Binding-site contacts:
Ligand atom C9 contacts residue ARG160 of chain 1.A at 1.1 Å.
Ligand atom C6 contacts residue FE21 of chain 1.B at 2.6 Å.
Ligand atom N2 contacts residue ARG160 of chain 1.A at 2.4 Å (salt-bridge).
Ligand atom O2 contacts residue AKG1 of chain 1.C at 1.6 Å.
Ligand atom C1 contacts residue FE21 of chain 1.B at 2.5 Å.
Ligand atom S1 contacts residue AKG1 of chain 1.C at 0.7 Å (h-bond).
Ligand atom N1 contacts residue AKG1 of chain 1.C at 2.2 Å (h-bond).
Ligand atom O1 contacts residue AKG1 of chain 1.C at 1.1 Å.
Ligand atom C4 contacts residue ARG160 of chain 1.A at 1.9 Å.
Ligand atom N3 contacts residue AKG1 of chain 1.C at 1.4 Å (h-bond).
Ligand atom C15 contacts residue ARG162 of chain 1.A at 2.6 Å.
Ligand atom O3 contacts residue ARG162 of chain 1.A at 1.8 Å (salt-bridge).
Ligand atom C3 contacts residue ARG160 of chain 1.A at 2.7 Å.
Ligand atom O3 contacts residue ARG160 of chain 1.A at 2.8 Å (salt-bridge).
Ligand atom C7 contacts residue LEU158 of chain 1.A at 2.9 Å (hydrophobic).
Ligand atom C4 contacts residue PHE264 of chain 1.A at 3.1 Å (hydrophobic).
Ligand atom C16 contacts residue ILE192 of chain 1.A at 2.9 Å (hydrophobic).
Ligand atom C12 contacts residue AKG1 of chain 1.C at 1.2 Å.
Ligand atom C8 contacts residue LEU158 of chain 1.A at 2.6 Å (hydrophobic).
Ligand atom C16 contacts residue FE21 of chain 1.B at 2.9 Å.
Ligand atom C8 contacts residue ARG160 of chain 1.A at 1.1 Å.
Ligand atom C2 contacts residue AKG1 of chain 1.C at 1.0 Å.
Ligand atom C1 contacts residue AKG1 of chain 1.C at 0.4 Å.
Ligand atom O4 contacts residue AKG1 of chain 1.C at 2.2 Å (h-bond).
Ligand atom S1 contacts residue FE21 of chain 1.B at 2.1 Å.
Ligand atom C8 contacts residue MET73 of chain 1.A at 3.0 Å (hydrophobic).
Ligand atom N1 contacts residue ARG162 of chain 1.A at 3.0 Å (salt-bridge).
Ligand atom C14 contacts residue AKG1 of chain 1.C at 1.4 Å.
Ligand atom C3 contacts residue ARG162 of chain 1.A at 2.6 Å.
Ligand atom C16 contacts residue AKG1 of chain 1.C at 2.5 Å.
Ligand atom O4 contacts residue ARG162 of chain 1.A at 2.5 Å (salt-bridge).
Ligand atom C5 contacts residue ARG160 of chain 1.A at 0.7 Å.
Ligand atom C10 contacts residue ARG160 of chain 1.A at 1.0 Å.
Ligand atom C7 contacts residue ARG160 of chain 1.A at 1.7 Å.
Ligand atom C11 contacts residue ARG160 of chain 1.A at 0.9 Å.
Ligand atom C13 contacts residue AKG1 of chain 1.C at 0.9 Å.
Ligand atom C14 contacts residue ARG162 of chain 1.A at 2.5 Å.
Ligand atom C9 contacts residue MET73 of chain 1.A at 2.5 Å (hydrophobic).
Ligand atom C15 contacts residue AKG1 of chain 1.C at 1.2 Å.
Ligand atom C6 contacts residue AKG1 of chain 1.C at 1.0 Å.

A small-molecule ligand and the protein it binds are described below.
Small molecule (SMILES): CC1(C)S[C@@H]2[C@H](NC(=O)[C@@H](N)c3ccccc3)C(=O)N2[C@H]1C(=O)O

Sequence of chain 1.A:
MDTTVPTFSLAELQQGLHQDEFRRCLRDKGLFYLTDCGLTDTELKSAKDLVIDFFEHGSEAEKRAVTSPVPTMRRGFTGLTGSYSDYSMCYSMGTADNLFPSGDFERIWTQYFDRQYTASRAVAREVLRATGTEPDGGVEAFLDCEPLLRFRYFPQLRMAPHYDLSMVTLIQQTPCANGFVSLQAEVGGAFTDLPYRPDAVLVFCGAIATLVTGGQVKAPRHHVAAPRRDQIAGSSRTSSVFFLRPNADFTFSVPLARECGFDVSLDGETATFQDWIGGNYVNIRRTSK